Sequence of chain 1.A:
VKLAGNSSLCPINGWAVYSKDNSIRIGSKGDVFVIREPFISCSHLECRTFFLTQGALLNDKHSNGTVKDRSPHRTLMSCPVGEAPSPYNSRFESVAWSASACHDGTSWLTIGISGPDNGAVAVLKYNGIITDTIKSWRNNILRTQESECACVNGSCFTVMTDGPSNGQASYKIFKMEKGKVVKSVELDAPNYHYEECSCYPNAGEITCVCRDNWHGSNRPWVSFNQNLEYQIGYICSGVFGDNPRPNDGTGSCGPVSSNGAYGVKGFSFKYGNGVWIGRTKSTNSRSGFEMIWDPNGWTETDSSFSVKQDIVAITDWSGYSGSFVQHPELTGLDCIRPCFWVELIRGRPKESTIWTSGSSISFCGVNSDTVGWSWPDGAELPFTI

Binding-site contacts:
Ligand atom N2 contacts residue ILE354 of chain 1.A at 3.9 Å.
Ligand atom O6 contacts residue THR66 of chain 1.A at 4.1 Å.
Ligand atom C5 contacts residue ASN64 of chain 1.A at 4.4 Å.
Ligand atom O5 contacts residue ASN64 of chain 1.A at 3.0 Å (h-bond).
Ligand atom O1 contacts residue THR66 of chain 1.A at 4.4 Å.
Ligand atom O1 contacts residue ASN64 of chain 1.A at 3.1 Å (h-bond).
Ligand atom N2 contacts residue ASN64 of chain 1.A at 4.3 Å.
Ligand atom O1 contacts residue ILE354 of chain 1.A at 4.2 Å.
Ligand atom C7 contacts residue ILE354 of chain 1.A at 4.2 Å (hydrophobic).
Ligand atom C8 contacts residue ILE354 of chain 1.A at 4.2 Å (hydrophobic).
Ligand atom C1 contacts residue ASN64 of chain 1.A at 2.7 Å.
Ligand atom O7 contacts residue ASN64 of chain 1.A at 4.4 Å.
Ligand atom C2 contacts residue ASN64 of chain 1.A at 3.9 Å.
Ligand atom O6 contacts residue ASN64 of chain 1.A at 4.2 Å.
Ligand atom C8 contacts residue ILE385 of chain 1.A at 3.4 Å (hydrophobic).

This small molecule binds to this protein.
Small molecule (SMILES): CC(=O)N[C@@H]1[C@@H](O)[C@H](O)[C@@H](CO)O[C@@H]1O